Binding-site contacts:
Ligand atom N2 contacts residue GLU292 of chain 1.A at 4.4 Å.
Ligand atom C3 contacts residue ASN291 of chain 1.A at 3.9 Å.
Ligand atom C8 contacts residue GLU292 of chain 1.A at 4.0 Å.
Ligand atom O5 contacts residue GLU271 of chain 1.A at 4.1 Å.
Ligand atom O5 contacts residue LYS345 of chain 1.A at 4.5 Å.
Ligand atom N2 contacts residue ASN291 of chain 1.A at 2.9 Å (h-bond).
Ligand atom C5 contacts residue LYS345 of chain 1.A at 4.2 Å.
Ligand atom C2 contacts residue ASN291 of chain 1.A at 2.5 Å.
Ligand atom C1 contacts residue GLU270 of chain 1.A at 3.9 Å.
Ligand atom C2 contacts residue GLU270 of chain 1.A at 4.1 Å.
Ligand atom C3 contacts residue LYS345 of chain 1.A at 4.3 Å.
Ligand atom O5 contacts residue ASN291 of chain 1.A at 2.5 Å (h-bond).
Ligand atom C1 contacts residue GLU271 of chain 1.A at 4.5 Å.
Ligand atom O7 contacts residue ASN291 of chain 1.A at 3.7 Å.
Ligand atom O5 contacts residue GLU270 of chain 1.A at 3.7 Å.
Ligand atom C8 contacts residue ASN291 of chain 1.A at 4.0 Å.
Ligand atom C1 contacts residue LYS345 of chain 1.A at 4.0 Å.
Ligand atom O7 contacts residue GLU270 of chain 1.A at 4.4 Å.
Ligand atom C1 contacts residue ASN291 of chain 1.A at 1.5 Å.
Ligand atom C4 contacts residue ASN291 of chain 1.A at 4.3 Å.
Ligand atom C7 contacts residue ASN291 of chain 1.A at 3.5 Å.
Ligand atom C5 contacts residue ASN291 of chain 1.A at 3.8 Å.

Sequence of chain 1.A:
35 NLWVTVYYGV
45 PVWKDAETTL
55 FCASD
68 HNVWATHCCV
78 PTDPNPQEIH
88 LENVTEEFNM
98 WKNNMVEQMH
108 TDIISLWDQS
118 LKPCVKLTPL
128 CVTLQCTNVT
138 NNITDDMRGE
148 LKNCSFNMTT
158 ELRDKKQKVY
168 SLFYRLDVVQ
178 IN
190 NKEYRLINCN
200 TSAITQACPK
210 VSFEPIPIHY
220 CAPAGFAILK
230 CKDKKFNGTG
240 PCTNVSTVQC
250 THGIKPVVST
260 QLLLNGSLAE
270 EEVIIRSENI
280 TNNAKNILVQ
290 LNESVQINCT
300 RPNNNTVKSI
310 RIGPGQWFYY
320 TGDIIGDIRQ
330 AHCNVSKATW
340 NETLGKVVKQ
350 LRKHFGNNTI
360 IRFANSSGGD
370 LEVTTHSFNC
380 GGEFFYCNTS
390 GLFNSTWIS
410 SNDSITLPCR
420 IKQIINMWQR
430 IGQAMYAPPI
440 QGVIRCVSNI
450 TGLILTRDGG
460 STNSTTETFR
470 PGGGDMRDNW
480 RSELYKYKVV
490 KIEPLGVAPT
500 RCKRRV

This protein binds this small molecule.
Small molecule (SMILES): CC(=O)N[C@@H]1[C@@H](O)[C@H](O)[C@@H](CO)O[C@H]1O